A protein and the small-molecule ligand that binds it are described below.
Small molecule (SMILES): CC(=O)N[C@@H]1[C@@H](O)[C@H](O)[C@@H](CO)O[C@H]1O

Binding-site contacts:
Ligand atom C6 contacts residue ASN249 of chain 1.A at 4.3 Å.
Ligand atom N2 contacts residue ASN246 of chain 1.A at 2.9 Å (h-bond).
Ligand atom O7 contacts residue ASN246 of chain 1.A at 3.9 Å.
Ligand atom C4 contacts residue THR248 of chain 1.A at 4.2 Å.
Ligand atom C2 contacts residue ASN246 of chain 1.A at 2.5 Å.
Ligand atom C1 contacts residue THR248 of chain 1.A at 3.1 Å.
Ligand atom C4 contacts residue ASN246 of chain 1.A at 4.3 Å.
Ligand atom C1 contacts residue ASN249 of chain 1.A at 3.7 Å.
Ligand atom C6 contacts residue THR248 of chain 1.A at 4.5 Å.
Ligand atom C1 contacts residue ASN246 of chain 1.A at 1.4 Å.
Ligand atom C2 contacts residue THR248 of chain 1.A at 4.1 Å.
Ligand atom O5 contacts residue ASN249 of chain 1.A at 3.1 Å.
Ligand atom O6 contacts residue THR248 of chain 1.A at 3.9 Å.
Ligand atom O5 contacts residue ASN246 of chain 1.A at 2.4 Å (h-bond).
Ligand atom C7 contacts residue ASN246 of chain 1.A at 3.5 Å.
Ligand atom C8 contacts residue ASN246 of chain 1.A at 4.3 Å.
Ligand atom O6 contacts residue ASN249 of chain 1.A at 3.2 Å.
Ligand atom O5 contacts residue THR248 of chain 1.A at 3.3 Å (h-bond).
Ligand atom C3 contacts residue THR248 of chain 1.A at 4.0 Å.
Ligand atom C5 contacts residue ASN246 of chain 1.A at 3.7 Å.
Ligand atom C5 contacts residue ASN249 of chain 1.A at 4.1 Å.
Ligand atom C5 contacts residue THR248 of chain 1.A at 3.3 Å.
Ligand atom C3 contacts residue ASN246 of chain 1.A at 3.8 Å.

Sequence of chain 1.A:
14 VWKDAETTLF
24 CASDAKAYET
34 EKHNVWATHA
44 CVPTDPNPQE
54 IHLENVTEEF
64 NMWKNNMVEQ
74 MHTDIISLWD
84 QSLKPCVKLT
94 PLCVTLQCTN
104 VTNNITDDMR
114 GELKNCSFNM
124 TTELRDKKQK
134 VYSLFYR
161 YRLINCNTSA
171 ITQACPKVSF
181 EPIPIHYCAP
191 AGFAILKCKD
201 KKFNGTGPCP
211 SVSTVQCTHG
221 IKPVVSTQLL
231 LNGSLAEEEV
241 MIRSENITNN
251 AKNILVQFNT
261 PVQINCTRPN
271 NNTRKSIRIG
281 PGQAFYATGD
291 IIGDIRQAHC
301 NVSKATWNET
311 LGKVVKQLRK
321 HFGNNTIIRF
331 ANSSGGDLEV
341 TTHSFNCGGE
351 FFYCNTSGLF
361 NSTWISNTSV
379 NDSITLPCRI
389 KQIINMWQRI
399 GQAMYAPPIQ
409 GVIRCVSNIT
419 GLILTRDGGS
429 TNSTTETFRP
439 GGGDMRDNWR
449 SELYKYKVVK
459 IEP